Sequence of chain 1.A:
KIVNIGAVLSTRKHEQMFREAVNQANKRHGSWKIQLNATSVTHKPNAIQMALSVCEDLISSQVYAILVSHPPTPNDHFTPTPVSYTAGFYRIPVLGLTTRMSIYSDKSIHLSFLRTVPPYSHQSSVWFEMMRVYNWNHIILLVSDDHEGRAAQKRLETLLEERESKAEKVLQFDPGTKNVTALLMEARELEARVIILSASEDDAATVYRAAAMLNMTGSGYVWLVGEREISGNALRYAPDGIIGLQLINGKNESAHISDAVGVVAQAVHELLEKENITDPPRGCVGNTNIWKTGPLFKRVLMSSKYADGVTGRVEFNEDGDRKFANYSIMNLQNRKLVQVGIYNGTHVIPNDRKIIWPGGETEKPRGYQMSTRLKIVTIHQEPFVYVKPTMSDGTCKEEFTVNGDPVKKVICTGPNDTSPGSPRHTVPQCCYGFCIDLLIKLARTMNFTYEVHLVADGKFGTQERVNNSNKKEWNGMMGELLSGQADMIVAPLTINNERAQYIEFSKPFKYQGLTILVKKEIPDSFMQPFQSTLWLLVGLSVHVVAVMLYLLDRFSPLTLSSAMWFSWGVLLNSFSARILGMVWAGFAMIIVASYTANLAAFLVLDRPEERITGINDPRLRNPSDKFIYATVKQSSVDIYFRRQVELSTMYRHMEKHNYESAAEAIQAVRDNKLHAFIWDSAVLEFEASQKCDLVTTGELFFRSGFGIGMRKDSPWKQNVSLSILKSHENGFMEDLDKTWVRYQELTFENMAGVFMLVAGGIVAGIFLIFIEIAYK

Binding-site contacts:
Ligand atom O5 contacts residue ASN28 of chain 1.A at 4.2 Å.
Ligand atom C5 contacts residue ASN61 of chain 1.A at 3.7 Å.
Ligand atom N2 contacts residue ASN61 of chain 1.A at 2.9 Å (h-bond).
Ligand atom C1 contacts residue ALA62 of chain 1.A at 4.5 Å (hydrophobic).
Ligand atom O5 contacts residue ASN61 of chain 1.A at 2.3 Å (h-bond).
Ligand atom C3 contacts residue ASN61 of chain 1.A at 3.8 Å.
Ligand atom C4 contacts residue ASN61 of chain 1.A at 4.2 Å.
Ligand atom C2 contacts residue ASN61 of chain 1.A at 2.5 Å.
Ligand atom O7 contacts residue ASN61 of chain 1.A at 3.1 Å (h-bond).
Ligand atom C8 contacts residue ASN61 of chain 1.A at 4.5 Å.
Ligand atom C1 contacts residue ASN28 of chain 1.A at 4.2 Å.
Ligand atom C1 contacts residue ASN61 of chain 1.A at 1.4 Å.
Ligand atom O7 contacts residue ALA62 of chain 1.A at 3.5 Å (h-bond).
Ligand atom C7 contacts residue ASN61 of chain 1.A at 3.2 Å.

A protein and the small-molecule ligand that binds it are described below.
Small molecule (SMILES): CC(=O)N[C@@H]1[C@@H](O)[C@H](O)[C@@H](CO)O[C@H]1O